Sequence of chain 1.A:
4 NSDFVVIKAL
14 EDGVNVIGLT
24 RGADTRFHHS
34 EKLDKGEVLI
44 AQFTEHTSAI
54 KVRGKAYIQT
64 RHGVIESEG

Sequence of chain 1.K:
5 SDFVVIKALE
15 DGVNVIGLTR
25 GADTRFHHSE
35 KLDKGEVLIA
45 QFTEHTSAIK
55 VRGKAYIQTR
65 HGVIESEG

Binding-site contacts:
Ligand atom OXT contacts residue THR23 of chain 1.K at 3.9 Å.
Ligand atom CA contacts residue THR28 of chain 1.K at 3.2 Å.
Ligand atom CD1 contacts residue SER51 of chain 1.K at 3.5 Å.
Ligand atom NE1 contacts residue GLN45 of chain 1.A at 2.8 Å (h-bond).
Ligand atom O contacts residue THR47 of chain 1.A at 2.4 Å (h-bond).
Ligand atom CZ2 contacts residue THR50 of chain 1.A at 3.9 Å.
Ligand atom CE3 contacts residue HIS31 of chain 1.A at 4.0 Å.
Ligand atom CG contacts residue SER51 of chain 1.K at 3.9 Å.
Ligand atom OXT contacts residue GLY25 of chain 1.K at 3.0 Å (h-bond).
Ligand atom CE2 contacts residue GLN45 of chain 1.A at 3.9 Å.
Ligand atom CH2 contacts residue GLY21 of chain 1.A at 3.5 Å.
Ligand atom CZ3 contacts residue GLY21 of chain 1.A at 3.6 Å.
Ligand atom CZ2 contacts residue ILE53 of chain 1.A at 3.8 Å (hydrophobic).
Ligand atom N contacts residue THR23 of chain 1.K at 2.9 Å (h-bond).
Ligand atom C contacts residue SER51 of chain 1.K at 3.6 Å.
Ligand atom O contacts residue GLY25 of chain 1.K at 3.9 Å.
Ligand atom N contacts residue ASP27 of chain 1.K at 3.1 Å (salt-bridge).
Ligand atom CA contacts residue THR23 of chain 1.K at 3.9 Å.
Ligand atom CB contacts residue THR23 of chain 1.K at 3.8 Å.
Ligand atom CA contacts residue GLY25 of chain 1.K at 3.4 Å.
Ligand atom C contacts residue THR47 of chain 1.A at 3.3 Å.
Ligand atom CE2 contacts residue THR50 of chain 1.A at 4.0 Å.
Ligand atom OXT contacts residue SER51 of chain 1.K at 2.9 Å (h-bond).
Ligand atom N contacts residue GLY25 of chain 1.K at 2.8 Å (h-bond).
Ligand atom CB contacts residue SER51 of chain 1.K at 3.5 Å.
Ligand atom CZ3 contacts residue HIS32 of chain 1.A at 4.0 Å.
Ligand atom C contacts residue GLY25 of chain 1.K at 3.4 Å.
Ligand atom NE1 contacts residue ALA44 of chain 1.A at 3.9 Å.
Ligand atom C contacts residue THR50 of chain 1.A at 3.7 Å.
Ligand atom O contacts residue THR50 of chain 1.A at 2.7 Å (h-bond).
Ligand atom CD1 contacts residue GLN45 of chain 1.A at 3.5 Å.
Ligand atom OXT contacts residue ARG24 of chain 1.K at 3.6 Å.
Ligand atom N contacts residue THR28 of chain 1.K at 2.8 Å (h-bond).
Ligand atom OXT contacts residue THR47 of chain 1.A at 3.5 Å.
Ligand atom CD2 contacts residue THR50 of chain 1.A at 3.9 Å.
Ligand atom CD1 contacts residue THR47 of chain 1.A at 3.6 Å.
Ligand atom CB contacts residue THR28 of chain 1.K at 3.4 Å.
Ligand atom CZ2 contacts residue ALA44 of chain 1.A at 4.0 Å (hydrophobic).
Ligand atom CE3 contacts residue HIS32 of chain 1.A at 3.9 Å.
Ligand atom O contacts residue HIS49 of chain 1.A at 3.7 Å.

A protein and the small-molecule ligand that binds it are described below.
Small molecule (SMILES): N[C@@H](Cc1c[nH]c2ccccc12)C(=O)O